Binding-site contacts:
Ligand atom O6 contacts residue PHE366 of chain 1.A at 3.9 Å.
Ligand atom C6 contacts residue ASN365 of chain 1.A at 4.4 Å.
Ligand atom O6 contacts residue ASN365 of chain 1.A at 4.0 Å.
Ligand atom O5 contacts residue HIS334 of chain 1.A at 4.4 Å.
Ligand atom O5 contacts residue PHE366 of chain 1.A at 3.9 Å.
Ligand atom N2 contacts residue ASN338 of chain 1.A at 2.6 Å (h-bond).
Ligand atom C3 contacts residue ASN338 of chain 1.A at 3.7 Å.
Ligand atom C5 contacts residue PHE366 of chain 1.A at 4.1 Å (hydrophobic).
Ligand atom N2 contacts residue HIS334 of chain 1.A at 4.1 Å.
Ligand atom O7 contacts residue ASN338 of chain 1.A at 3.1 Å.
Ligand atom C6 contacts residue PHE366 of chain 1.A at 3.1 Å (hydrophobic).
Ligand atom C7 contacts residue ASN338 of chain 1.A at 3.1 Å.
Ligand atom C8 contacts residue ASN338 of chain 1.A at 4.2 Å.
Ligand atom C5 contacts residue ASN338 of chain 1.A at 3.8 Å.
Ligand atom C1 contacts residue HIS334 of chain 1.A at 3.6 Å.
Ligand atom C2 contacts residue HIS334 of chain 1.A at 4.5 Å.
Ligand atom C2 contacts residue ASN338 of chain 1.A at 2.3 Å.
Ligand atom O5 contacts residue ASN338 of chain 1.A at 2.5 Å (h-bond).
Ligand atom C1 contacts residue ASN338 of chain 1.A at 1.4 Å.
Ligand atom C4 contacts residue ASN338 of chain 1.A at 4.2 Å.

This protein binds this small molecule.
Small molecule (SMILES): CC(=O)N[C@@H]1[C@@H](O)[C@H](O)[C@@H](CO)O[C@H]1O

Sequence of chain 1.A:
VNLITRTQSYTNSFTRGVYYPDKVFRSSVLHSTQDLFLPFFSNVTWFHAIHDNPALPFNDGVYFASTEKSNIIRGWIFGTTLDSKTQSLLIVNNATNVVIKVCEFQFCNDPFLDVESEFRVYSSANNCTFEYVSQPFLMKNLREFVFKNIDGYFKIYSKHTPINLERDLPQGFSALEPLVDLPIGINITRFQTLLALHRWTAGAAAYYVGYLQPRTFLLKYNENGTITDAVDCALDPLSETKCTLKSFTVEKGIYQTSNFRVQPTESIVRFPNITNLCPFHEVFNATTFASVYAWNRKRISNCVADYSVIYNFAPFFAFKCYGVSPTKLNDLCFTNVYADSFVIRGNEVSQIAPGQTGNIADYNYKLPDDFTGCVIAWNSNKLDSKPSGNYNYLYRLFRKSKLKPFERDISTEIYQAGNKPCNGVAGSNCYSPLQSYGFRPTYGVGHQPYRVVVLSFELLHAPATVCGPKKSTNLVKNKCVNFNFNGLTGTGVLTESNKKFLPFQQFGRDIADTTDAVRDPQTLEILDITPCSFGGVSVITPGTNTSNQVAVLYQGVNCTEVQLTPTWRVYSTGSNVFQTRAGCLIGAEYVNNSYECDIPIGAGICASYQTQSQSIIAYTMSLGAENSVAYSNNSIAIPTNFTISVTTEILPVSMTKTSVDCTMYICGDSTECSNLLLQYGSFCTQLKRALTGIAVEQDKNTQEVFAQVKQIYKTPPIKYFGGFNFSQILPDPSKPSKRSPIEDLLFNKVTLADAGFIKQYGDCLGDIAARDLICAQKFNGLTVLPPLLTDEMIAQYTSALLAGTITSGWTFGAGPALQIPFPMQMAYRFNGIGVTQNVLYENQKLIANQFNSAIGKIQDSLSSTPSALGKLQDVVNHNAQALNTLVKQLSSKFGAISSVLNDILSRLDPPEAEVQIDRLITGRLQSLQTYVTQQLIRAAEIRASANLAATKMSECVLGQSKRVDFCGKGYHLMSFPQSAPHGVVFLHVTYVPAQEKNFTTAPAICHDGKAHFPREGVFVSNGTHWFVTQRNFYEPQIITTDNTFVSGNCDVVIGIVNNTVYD